Binding-site contacts:
Ligand atom O4 contacts residue ASP235 of chain 1.G at 3.6 Å (salt-bridge).
Ligand atom C4 contacts residue SER138 of chain 1.G at 3.3 Å.
Ligand atom O3 contacts residue ALA137 of chain 1.G at 3.9 Å.
Ligand atom C2 contacts residue SER138 of chain 1.G at 3.7 Å.
Ligand atom C3 contacts residue PHE237 of chain 1.G at 4.0 Å (hydrophobic).
Ligand atom O1 contacts residue TRP165 of chain 1.G at 3.4 Å.
Ligand atom C2 contacts residue ALA137 of chain 1.G at 4.0 Å (hydrophobic).
Ligand atom C4 contacts residue ASP139 of chain 1.G at 4.0 Å.
Ligand atom O4 contacts residue ARG104 of chain 1.G at 3.5 Å (salt-bridge).
Ligand atom C2 contacts residue TYR166 of chain 1.G at 3.4 Å (hydrophobic).
Ligand atom O1 contacts residue GLU172 of chain 1.G at 2.6 Å (salt-bridge).
Ligand atom O3 contacts residue SER138 of chain 1.G at 3.3 Å (h-bond).
Ligand atom C3 contacts residue GLU101 of chain 1.G at 3.8 Å.
Ligand atom O5 contacts residue ARG104 of chain 1.G at 3.0 Å (salt-bridge).
Ligand atom O3 contacts residue GLU101 of chain 1.G at 2.9 Å (salt-bridge).
Ligand atom O2 contacts residue GLY167 of chain 1.G at 3.4 Å.
Ligand atom O4 contacts residue SER138 of chain 1.G at 3.3 Å (h-bond).
Ligand atom O2 contacts residue SER138 of chain 1.G at 3.4 Å (h-bond).
Ligand atom C5 contacts residue ARG104 of chain 1.G at 3.6 Å.
Ligand atom O3 contacts residue ARG104 of chain 1.G at 3.6 Å (salt-bridge).
Ligand atom C1 contacts residue TYR166 of chain 1.G at 4.0 Å (hydrophobic).
Ligand atom C4 contacts residue ARG104 of chain 1.G at 3.6 Å.
Ligand atom O2 contacts residue TYR166 of chain 1.G at 2.6 Å (h-bond).
Ligand atom C2 contacts residue ARG104 of chain 1.G at 4.0 Å.
Ligand atom O5 contacts residue ASP139 of chain 1.G at 4.0 Å.
Ligand atom O2 contacts residue GLU101 of chain 1.G at 2.8 Å (salt-bridge).
Ligand atom C1 contacts residue ARG104 of chain 1.G at 3.9 Å.
Ligand atom O6 contacts residue ARG104 of chain 1.G at 3.2 Å (salt-bridge).
Ligand atom O5 contacts residue GLU172 of chain 1.G at 3.8 Å.
Ligand atom O4 contacts residue ASP139 of chain 1.G at 3.9 Å.
Ligand atom C2 contacts residue GLU101 of chain 1.G at 3.4 Å.
Ligand atom C3 contacts residue TYR166 of chain 1.G at 4.2 Å (hydrophobic).
Ligand atom C6 contacts residue ARG104 of chain 1.G at 3.6 Å.
Ligand atom C3 contacts residue SER138 of chain 1.G at 4.1 Å.
Ligand atom C1 contacts residue PHE237 of chain 1.G at 4.0 Å (hydrophobic).
Ligand atom C5 contacts residue PHE237 of chain 1.G at 3.8 Å (hydrophobic).
Ligand atom C1 contacts residue GLU172 of chain 1.G at 3.5 Å.
Ligand atom O2 contacts residue ALA137 of chain 1.G at 3.6 Å.
Ligand atom O3 contacts residue TYR166 of chain 1.G at 3.7 Å.
Ligand atom C6 contacts residue PHE237 of chain 1.G at 4.1 Å (hydrophobic).

A protein and the small-molecule ligand that binds it are described below.
Small molecule (SMILES): OC[C@H]1O[C@@H](O[C@@H]2[C@@H](O)[C@H](O[C@@H]3[C@@H](O)[C@H](O)O[C@H](CO)[C@H]3O)O[C@H](CO)[C@H]2O)[C@H](O)[C@@H](O)[C@@H]1O

Sequence of chain 1.G:
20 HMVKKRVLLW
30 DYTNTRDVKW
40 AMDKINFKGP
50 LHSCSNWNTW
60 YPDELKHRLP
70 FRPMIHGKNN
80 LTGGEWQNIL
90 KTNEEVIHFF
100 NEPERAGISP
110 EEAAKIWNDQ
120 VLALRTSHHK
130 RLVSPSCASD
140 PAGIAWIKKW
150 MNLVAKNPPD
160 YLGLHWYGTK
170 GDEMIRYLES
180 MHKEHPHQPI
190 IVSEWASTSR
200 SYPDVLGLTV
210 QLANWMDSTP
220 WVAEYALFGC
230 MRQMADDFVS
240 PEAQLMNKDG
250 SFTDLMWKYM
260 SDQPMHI